Sequence of chain 1.B:
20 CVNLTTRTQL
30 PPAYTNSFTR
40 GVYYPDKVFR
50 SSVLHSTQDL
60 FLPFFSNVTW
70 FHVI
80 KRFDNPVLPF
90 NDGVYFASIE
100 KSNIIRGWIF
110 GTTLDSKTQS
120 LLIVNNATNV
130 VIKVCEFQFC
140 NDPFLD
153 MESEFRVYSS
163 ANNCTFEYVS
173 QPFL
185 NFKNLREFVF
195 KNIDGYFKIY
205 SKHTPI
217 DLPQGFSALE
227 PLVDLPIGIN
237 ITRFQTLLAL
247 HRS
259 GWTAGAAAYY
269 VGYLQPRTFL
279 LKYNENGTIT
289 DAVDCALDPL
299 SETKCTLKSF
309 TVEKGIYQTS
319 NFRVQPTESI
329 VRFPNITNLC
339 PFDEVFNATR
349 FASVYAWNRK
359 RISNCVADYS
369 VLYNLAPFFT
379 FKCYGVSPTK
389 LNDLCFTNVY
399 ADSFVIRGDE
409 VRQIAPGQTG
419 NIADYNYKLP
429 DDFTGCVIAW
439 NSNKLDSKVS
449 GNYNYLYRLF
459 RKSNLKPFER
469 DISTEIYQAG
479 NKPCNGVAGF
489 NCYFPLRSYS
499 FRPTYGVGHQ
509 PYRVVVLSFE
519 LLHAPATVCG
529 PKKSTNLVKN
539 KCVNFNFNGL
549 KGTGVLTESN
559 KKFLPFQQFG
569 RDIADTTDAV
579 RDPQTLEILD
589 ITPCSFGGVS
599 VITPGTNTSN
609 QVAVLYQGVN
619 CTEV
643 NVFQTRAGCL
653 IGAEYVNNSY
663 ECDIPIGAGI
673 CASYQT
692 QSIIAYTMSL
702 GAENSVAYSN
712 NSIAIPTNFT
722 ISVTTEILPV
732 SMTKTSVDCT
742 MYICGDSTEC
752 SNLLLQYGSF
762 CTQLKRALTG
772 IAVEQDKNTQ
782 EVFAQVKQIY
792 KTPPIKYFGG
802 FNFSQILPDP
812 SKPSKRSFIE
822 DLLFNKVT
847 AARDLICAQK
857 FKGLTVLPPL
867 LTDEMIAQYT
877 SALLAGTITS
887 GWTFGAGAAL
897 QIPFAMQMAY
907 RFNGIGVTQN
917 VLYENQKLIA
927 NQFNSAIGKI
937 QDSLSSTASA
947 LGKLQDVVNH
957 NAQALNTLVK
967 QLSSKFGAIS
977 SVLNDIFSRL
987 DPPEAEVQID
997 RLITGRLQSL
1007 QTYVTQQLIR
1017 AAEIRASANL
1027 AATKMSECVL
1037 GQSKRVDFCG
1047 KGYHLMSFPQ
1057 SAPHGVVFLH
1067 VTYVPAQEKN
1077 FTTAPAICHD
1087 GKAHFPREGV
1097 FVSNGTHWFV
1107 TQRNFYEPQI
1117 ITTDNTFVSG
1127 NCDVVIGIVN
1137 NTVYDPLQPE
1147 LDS

Sequence of chain 1.C:
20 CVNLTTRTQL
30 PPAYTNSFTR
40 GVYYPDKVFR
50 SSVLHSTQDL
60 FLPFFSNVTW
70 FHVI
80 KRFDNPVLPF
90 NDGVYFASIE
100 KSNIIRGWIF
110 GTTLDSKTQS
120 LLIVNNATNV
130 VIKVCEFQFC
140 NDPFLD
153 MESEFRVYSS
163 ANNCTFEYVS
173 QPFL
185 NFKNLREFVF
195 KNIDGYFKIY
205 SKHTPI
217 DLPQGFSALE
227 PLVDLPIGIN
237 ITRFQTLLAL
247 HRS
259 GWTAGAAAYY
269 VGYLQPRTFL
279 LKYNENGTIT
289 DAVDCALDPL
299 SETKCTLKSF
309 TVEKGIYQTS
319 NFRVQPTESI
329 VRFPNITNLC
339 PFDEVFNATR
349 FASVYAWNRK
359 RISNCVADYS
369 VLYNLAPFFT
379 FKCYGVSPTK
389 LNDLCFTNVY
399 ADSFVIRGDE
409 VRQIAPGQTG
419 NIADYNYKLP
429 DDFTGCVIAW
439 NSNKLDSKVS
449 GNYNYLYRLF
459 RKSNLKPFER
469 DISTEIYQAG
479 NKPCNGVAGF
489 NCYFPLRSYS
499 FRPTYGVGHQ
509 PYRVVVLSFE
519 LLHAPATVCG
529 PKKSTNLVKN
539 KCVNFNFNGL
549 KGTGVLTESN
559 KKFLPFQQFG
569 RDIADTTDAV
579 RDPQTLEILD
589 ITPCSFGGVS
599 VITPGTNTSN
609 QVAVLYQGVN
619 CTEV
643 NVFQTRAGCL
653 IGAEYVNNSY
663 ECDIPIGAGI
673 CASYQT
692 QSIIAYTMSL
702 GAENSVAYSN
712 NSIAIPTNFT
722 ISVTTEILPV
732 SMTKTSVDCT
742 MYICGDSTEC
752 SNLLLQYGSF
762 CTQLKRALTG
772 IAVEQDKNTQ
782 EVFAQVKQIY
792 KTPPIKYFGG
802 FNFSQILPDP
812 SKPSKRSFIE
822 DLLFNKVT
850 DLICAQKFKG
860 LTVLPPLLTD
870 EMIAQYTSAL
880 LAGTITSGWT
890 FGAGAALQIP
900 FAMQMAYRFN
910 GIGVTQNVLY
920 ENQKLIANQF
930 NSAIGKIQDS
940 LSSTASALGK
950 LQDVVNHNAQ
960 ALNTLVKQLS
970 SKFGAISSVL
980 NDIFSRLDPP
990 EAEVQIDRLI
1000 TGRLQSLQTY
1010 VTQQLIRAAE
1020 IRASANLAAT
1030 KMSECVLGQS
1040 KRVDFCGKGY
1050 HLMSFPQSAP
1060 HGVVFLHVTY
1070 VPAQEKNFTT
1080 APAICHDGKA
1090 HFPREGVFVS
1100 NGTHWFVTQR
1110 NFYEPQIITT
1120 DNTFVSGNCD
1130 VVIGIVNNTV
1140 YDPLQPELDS

A protein and the small-molecule ligand that binds it are described below.
Small molecule (SMILES): CC(=O)N[C@H]1[C@H](O[C@H]2[C@H](O)[C@@H](NC(C)=O)CO[C@@H]2CO)O[C@H](CO)[C@@H](O)[C@@H]1O

Binding-site contacts:
Ligand atom C7 contacts residue GLU283 of chain 1.C at 4.4 Å.
Ligand atom N2 contacts residue ASN282 of chain 1.C at 4.4 Å.
Ligand atom C8 contacts residue GLU283 of chain 1.C at 3.8 Å.
Ligand atom C5 contacts residue ASN284 of chain 1.C at 3.7 Å.
Ligand atom O7 contacts residue GLU283 of chain 1.C at 4.2 Å.
Ligand atom N2 contacts residue ASN284 of chain 1.C at 2.9 Å (h-bond).
Ligand atom O6 contacts residue LYS560 of chain 1.B at 3.1 Å (salt-bridge).
Ligand atom C7 contacts residue ASN282 of chain 1.C at 4.4 Å.
Ligand atom C4 contacts residue ASN284 of chain 1.C at 4.2 Å.
Ligand atom C8 contacts residue ASN282 of chain 1.C at 3.8 Å.
Ligand atom O7 contacts residue ASN284 of chain 1.C at 3.8 Å.
Ligand atom C5 contacts residue LYS560 of chain 1.B at 4.4 Å.
Ligand atom O5 contacts residue ASN284 of chain 1.C at 2.4 Å (h-bond).
Ligand atom C6 contacts residue LYS560 of chain 1.B at 3.9 Å.
Ligand atom C7 contacts residue ASN284 of chain 1.C at 3.6 Å.
Ligand atom C3 contacts residue ASN284 of chain 1.C at 3.8 Å.
Ligand atom C2 contacts residue ASN284 of chain 1.C at 2.5 Å.
Ligand atom O5 contacts residue LYS560 of chain 1.B at 3.6 Å (salt-bridge).
Ligand atom C1 contacts residue ASN284 of chain 1.C at 1.4 Å.